A small-molecule ligand and the protein it binds are described below.
Small molecule (SMILES): Cn1c(C(=O)NC2(c3ccc([C@H](C(=O)O)c4cccnc4)cc3)COC2)cc2c(Cl)c(Cl)ccc21

Sequence of chain 1.B:
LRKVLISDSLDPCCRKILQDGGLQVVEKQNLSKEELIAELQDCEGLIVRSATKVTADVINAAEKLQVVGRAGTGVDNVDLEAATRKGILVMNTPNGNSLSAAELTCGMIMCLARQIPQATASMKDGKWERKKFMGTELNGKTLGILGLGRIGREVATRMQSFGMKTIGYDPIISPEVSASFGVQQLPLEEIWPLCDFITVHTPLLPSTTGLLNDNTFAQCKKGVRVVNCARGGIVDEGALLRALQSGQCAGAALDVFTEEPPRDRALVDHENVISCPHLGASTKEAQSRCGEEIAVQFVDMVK

Binding-site contacts:
Ligand atom O1 contacts residue ILE176 of chain 1.B at 3.7 Å.
Ligand atom O1 contacts residue ILE177 of chain 1.B at 3.2 Å.
Ligand atom O2 contacts residue ARG154 of chain 1.B at 3.4 Å (salt-bridge).
Ligand atom C9 contacts residue ASP174 of chain 1.B at 3.3 Å.
Ligand atom C10 contacts residue ASP174 of chain 1.B at 3.1 Å.
Ligand atom N1 contacts residue ASP174 of chain 1.B at 2.5 Å (salt-bridge).
Ligand atom C3 contacts residue THR206 of chain 1.B at 3.8 Å.
Ligand atom O3 contacts residue ARG154 of chain 1.B at 3.3 Å.
Ligand atom C17 contacts residue HIS205 of chain 1.B at 3.9 Å.
Ligand atom C10 contacts residue ILE177 of chain 1.B at 3.4 Å (hydrophobic).
Ligand atom O3 contacts residue ILE155 of chain 1.B at 3.6 Å.
Ligand atom C8 contacts residue ASP174 of chain 1.B at 3.5 Å.
Ligand atom C12 contacts residue GLY153 of chain 1.B at 3.6 Å.
Ligand atom CL contacts residue PRO175 of chain 1.B at 3.5 Å.
Ligand atom C24 contacts residue HIS205 of chain 1.B at 3.4 Å.
Ligand atom C6 contacts residue ASP174 of chain 1.B at 3.6 Å.
Ligand atom CL contacts residue THR206 of chain 1.B at 3.5 Å.
Ligand atom C22 contacts residue ARG235 of chain 1.B at 3.9 Å.
Ligand atom C1 contacts residue THR212 of chain 1.B at 3.6 Å.
Ligand atom C10 contacts residue GLY153 of chain 1.B at 3.6 Å.
Ligand atom C22 contacts residue THR206 of chain 1.B at 3.0 Å.
Ligand atom N contacts residue ILE176 of chain 1.B at 3.9 Å.
Ligand atom C13 contacts residue GLY153 of chain 1.B at 3.6 Å.
Ligand atom C contacts residue LEU209 of chain 1.B at 3.8 Å (hydrophobic).
Ligand atom N2 contacts residue PRO207 of chain 1.B at 3.7 Å.
Ligand atom C2 contacts residue THR212 of chain 1.B at 3.6 Å.
Ligand atom C23 contacts residue THR206 of chain 1.B at 3.1 Å.
Ligand atom C3 contacts residue PRO175 of chain 1.B at 3.4 Å (hydrophobic).
Ligand atom C1 contacts residue SER211 of chain 1.B at 3.8 Å.
Ligand atom C25 contacts residue LEU209 of chain 1.B at 3.5 Å (hydrophobic).
Ligand atom CL contacts residue TYR173 of chain 1.B at 3.6 Å.
Ligand atom O2 contacts residue ILE155 of chain 1.B at 3.4 Å (h-bond).
Ligand atom C7 contacts residue ASP174 of chain 1.B at 3.1 Å.
Ligand atom C22 contacts residue PRO207 of chain 1.B at 3.7 Å (hydrophobic).
Ligand atom C4 contacts residue PRO175 of chain 1.B at 3.6 Å (hydrophobic).
Ligand atom C19 contacts residue ILE155 of chain 1.B at 3.9 Å (hydrophobic).
Ligand atom C23 contacts residue HIS205 of chain 1.B at 3.6 Å.
Ligand atom C16 contacts residue HIS205 of chain 1.B at 3.4 Å.
Ligand atom C23 contacts residue PRO207 of chain 1.B at 3.9 Å (hydrophobic).
Ligand atom C11 contacts residue ILE176 of chain 1.B at 3.8 Å (hydrophobic).